Sequence of chain 1.B:
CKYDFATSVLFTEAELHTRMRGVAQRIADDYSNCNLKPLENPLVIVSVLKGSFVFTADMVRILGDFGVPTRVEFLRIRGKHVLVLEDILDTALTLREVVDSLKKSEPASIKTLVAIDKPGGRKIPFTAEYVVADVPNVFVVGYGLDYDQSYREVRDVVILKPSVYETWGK

A small-molecule ligand and the protein it binds are described below.
Small molecule (SMILES): Nc1nc2c(ncn2C[C@@H](COCCP(=O)(O)O)OCCP(=O)(O)O)c(=O)[nH]1

Binding-site contacts:
Ligand atom O6 contacts residue VAL171 of chain 1.B at 3.5 Å (h-bond).
Ligand atom O6 contacts residue PHE172 of chain 1.B at 3.5 Å.
Ligand atom OAC contacts residue GLY61 of chain 1.B at 2.8 Å (h-bond).
Ligand atom N7 contacts residue LYS151 of chain 1.B at 3.5 Å (salt-bridge).
Ligand atom OAH contacts residue THR124 of chain 1.B at 2.8 Å (h-bond).
Ligand atom PBB contacts residue ASP123 of chain 1.B at 3.8 Å.
Ligand atom OAC contacts residue LYS60 of chain 1.B at 3.5 Å (salt-bridge).
Ligand atom O6 contacts residue LYS151 of chain 1.B at 2.9 Å (salt-bridge).
Ligand atom OAG contacts residue THR124 of chain 1.B at 3.5 Å (h-bond).
Ligand atom OAG contacts residue LEU126 of chain 1.B at 3.6 Å (h-bond).
Ligand atom OAC contacts residue ARG185 of chain 1.B at 3.0 Å (salt-bridge).
Ligand atom C6 contacts residue LYS151 of chain 1.B at 3.7 Å.
Ligand atom OAE contacts residue LYS60 of chain 1.B at 3.0 Å (salt-bridge).
Ligand atom PBB contacts residue THR124 of chain 1.B at 3.5 Å.
Ligand atom N1 contacts residue PHE172 of chain 1.B at 3.3 Å.
Ligand atom OAT contacts residue ILE121 of chain 1.B at 3.5 Å.
Ligand atom PBA contacts residue ARG185 of chain 1.B at 3.7 Å.
Ligand atom OAH contacts residue ASP123 of chain 1.B at 3.6 Å.
Ligand atom CAM contacts residue ILE121 of chain 1.B at 3.7 Å (hydrophobic).
Ligand atom C6 contacts residue VAL173 of chain 1.B at 3.7 Å (hydrophobic).
Ligand atom OAD contacts residue THR124 of chain 1.B at 3.3 Å (h-bond).
Ligand atom N2 contacts residue ASP179 of chain 1.B at 2.6 Å (salt-bridge).
Ligand atom C8 contacts residue ASP123 of chain 1.B at 3.8 Å.
Ligand atom C2 contacts residue VAL173 of chain 1.B at 3.1 Å (hydrophobic).
Ligand atom C6 contacts residue PHE172 of chain 1.B at 3.5 Å (hydrophobic).
Ligand atom OAG contacts residue THR127 of chain 1.B at 2.6 Å (h-bond).
Ligand atom N1 contacts residue VAL173 of chain 1.B at 2.5 Å (h-bond).
Ligand atom C2 contacts residue PHE172 of chain 1.B at 3.4 Å (hydrophobic).
Ligand atom N2 contacts residue LEU178 of chain 1.B at 3.5 Å.
Ligand atom PBB contacts residue ALA125 of chain 1.B at 3.7 Å.
Ligand atom N7 contacts residue ASP123 of chain 1.B at 3.8 Å.
Ligand atom OAD contacts residue ASP123 of chain 1.B at 2.9 Å (salt-bridge).
Ligand atom OAD contacts residue ALA125 of chain 1.B at 2.8 Å (h-bond).
Ligand atom OAF contacts residue ARG185 of chain 1.B at 2.7 Å (salt-bridge).
Ligand atom N2 contacts residue PHE172 of chain 1.B at 3.4 Å.
Ligand atom CAM contacts residue GLU119 of chain 1.B at 3.8 Å.
Ligand atom C2 contacts residue ASP179 of chain 1.B at 3.8 Å.
Ligand atom N2 contacts residue VAL173 of chain 1.B at 2.9 Å (h-bond).
Ligand atom O6 contacts residue VAL173 of chain 1.B at 3.1 Å (h-bond).
Ligand atom N3 contacts residue PHE172 of chain 1.B at 3.8 Å.